A protein and the small-molecule ligand that binds it are described below.
Small molecule (SMILES): O=[N+]([O-])c1ccc(O)cc1

Sequence of chain 1.A:
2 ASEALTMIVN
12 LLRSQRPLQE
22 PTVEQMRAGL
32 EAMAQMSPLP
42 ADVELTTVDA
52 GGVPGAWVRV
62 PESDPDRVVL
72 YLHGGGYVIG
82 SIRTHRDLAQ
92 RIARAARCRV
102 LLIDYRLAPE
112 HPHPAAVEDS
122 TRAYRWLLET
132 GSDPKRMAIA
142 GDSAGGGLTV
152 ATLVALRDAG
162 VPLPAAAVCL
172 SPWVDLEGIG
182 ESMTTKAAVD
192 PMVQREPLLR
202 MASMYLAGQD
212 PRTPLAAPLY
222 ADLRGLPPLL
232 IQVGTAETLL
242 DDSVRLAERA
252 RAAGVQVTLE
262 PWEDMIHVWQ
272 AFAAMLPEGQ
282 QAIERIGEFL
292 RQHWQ

Binding-site contacts:
Ligand atom C6 contacts residue HIS268 of chain 1.A at 4.2 Å.
Ligand atom O3 contacts residue HIS268 of chain 1.A at 3.3 Å (h-bond).
Ligand atom N1 contacts residue GLY76 of chain 1.A at 3.6 Å.
Ligand atom O3 contacts residue GLY77 of chain 1.A at 4.1 Å.
Ligand atom O2 contacts residue GLY76 of chain 1.A at 2.9 Å (h-bond).
Ligand atom C6 contacts residue SER144 of chain 1.A at 2.8 Å.
Ligand atom C6 contacts residue LEU240 of chain 1.A at 3.9 Å (hydrophobic).
Ligand atom OH contacts residue TRP174 of chain 1.A at 4.0 Å.
Ligand atom O3 contacts residue FMT1 of chain 1.M at 3.3 Å (h-bond).
Ligand atom N1 contacts residue FMT1 of chain 1.M at 4.3 Å.
Ligand atom C5 contacts residue VAL194 of chain 1.A at 4.2 Å (hydrophobic).
Ligand atom C5 contacts residue SER144 of chain 1.A at 4.2 Å.
Ligand atom N1 contacts residue SER144 of chain 1.A at 2.4 Å (h-bond).
Ligand atom C1 contacts residue GLY77 of chain 1.A at 3.8 Å.
Ligand atom O3 contacts residue GLY76 of chain 1.A at 3.7 Å.
Ligand atom C2 contacts residue MET202 of chain 1.A at 3.8 Å (hydrophobic).
Ligand atom O2 contacts residue SER144 of chain 1.A at 2.6 Å (h-bond).
Ligand atom C5 contacts residue LEU240 of chain 1.A at 3.8 Å (hydrophobic).
Ligand atom C3 contacts residue LEU19 of chain 1.A at 3.5 Å (hydrophobic).
Ligand atom C6 contacts residue TRP174 of chain 1.A at 3.8 Å (hydrophobic).
Ligand atom O2 contacts residue FMT1 of chain 1.M at 4.3 Å.
Ligand atom C2 contacts residue LEU19 of chain 1.A at 3.5 Å (hydrophobic).
Ligand atom C3 contacts residue LEU199 of chain 1.A at 4.2 Å (hydrophobic).
Ligand atom C4 contacts residue VAL194 of chain 1.A at 3.9 Å (hydrophobic).
Ligand atom OH contacts residue VAL194 of chain 1.A at 3.7 Å.
Ligand atom O2 contacts residue ALA145 of chain 1.A at 3.0 Å (h-bond).
Ligand atom O2 contacts residue GLY75 of chain 1.A at 4.0 Å.
Ligand atom C1 contacts residue SER144 of chain 1.A at 3.0 Å.
Ligand atom N1 contacts residue HIS268 of chain 1.A at 4.0 Å.
Ligand atom N1 contacts residue GLY77 of chain 1.A at 3.3 Å (h-bond).
Ligand atom O3 contacts residue SER144 of chain 1.A at 2.5 Å (h-bond).
Ligand atom C4 contacts residue LEU199 of chain 1.A at 3.9 Å (hydrophobic).
Ligand atom C2 contacts residue GLY77 of chain 1.A at 3.9 Å.
Ligand atom C3 contacts residue MET202 of chain 1.A at 3.9 Å (hydrophobic).
Ligand atom O2 contacts residue GLY77 of chain 1.A at 2.7 Å (h-bond).
Ligand atom C5 contacts residue TRP174 of chain 1.A at 3.4 Å (hydrophobic).
Ligand atom C1 contacts residue HIS268 of chain 1.A at 4.3 Å.
Ligand atom N1 contacts residue ALA145 of chain 1.A at 3.9 Å.
Ligand atom C4 contacts residue TRP174 of chain 1.A at 4.1 Å (hydrophobic).
Ligand atom OH contacts residue LEU199 of chain 1.A at 2.6 Å.